Binding-site contacts:
Ligand atom C02 contacts residue HEM1 of chain 1.C at 3.7 Å.
Ligand atom C10 contacts residue HEM1 of chain 1.C at 3.9 Å.
Ligand atom C23 contacts residue HEM1 of chain 1.C at 3.5 Å.
Ligand atom C27 contacts residue TYR410 of chain 1.A at 3.1 Å (hydrophobic).
Ligand atom C03 contacts residue PRO269 of chain 1.A at 3.9 Å (hydrophobic).
Ligand atom N02 contacts residue TYR292 of chain 1.A at 3.6 Å.
Ligand atom N02 contacts residue HEM1 of chain 1.C at 3.7 Å.
Ligand atom C07 contacts residue HEM1 of chain 1.C at 3.8 Å.
Ligand atom C26 contacts residue HEM1 of chain 1.C at 3.6 Å.
Ligand atom C07 contacts residue VAL271 of chain 1.A at 3.2 Å (hydrophobic).
Ligand atom C11 contacts residue HEM1 of chain 1.C at 3.2 Å.
Ligand atom C08 contacts residue HEM1 of chain 1.C at 3.8 Å.
Ligand atom C09 contacts residue HEM1 of chain 1.C at 3.5 Å.
Ligand atom C06 contacts residue PHE288 of chain 1.A at 3.7 Å (hydrophobic).
Ligand atom C02 contacts residue TRP291 of chain 1.A at 3.9 Å (hydrophobic).
Ligand atom C06 contacts residue HEM1 of chain 1.C at 3.7 Å.
Ligand atom C11 contacts residue GLY290 of chain 1.A at 3.6 Å.
Ligand atom C11 contacts residue PHE288 of chain 1.A at 3.9 Å (hydrophobic).
Ligand atom C11 contacts residue SER289 of chain 1.A at 3.9 Å.
Ligand atom N28 contacts residue TRP382 of chain 1.A at 3.5 Å.
Ligand atom C02 contacts residue GLU296 of chain 1.A at 3.5 Å.
Ligand atom C21 contacts residue HEM1 of chain 1.C at 3.8 Å.
Ligand atom C06 contacts residue VAL271 of chain 1.A at 3.6 Å (hydrophobic).
Ligand atom N02 contacts residue GLU296 of chain 1.A at 2.8 Å (salt-bridge).
Ligand atom C22 contacts residue HEM1 of chain 1.C at 3.4 Å.
Ligand atom C23 contacts residue TYR410 of chain 1.A at 3.5 Å (hydrophobic).
Ligand atom N02 contacts residue PRO269 of chain 1.A at 3.7 Å.
Ligand atom C27 contacts residue TRP382 of chain 1.A at 3.9 Å (hydrophobic).
Ligand atom N01 contacts residue HEM1 of chain 1.C at 3.8 Å.
Ligand atom N01 contacts residue GLU296 of chain 1.A at 2.6 Å (salt-bridge).
Ligand atom C04 contacts residue HEM1 of chain 1.C at 3.8 Å.
Ligand atom C08 contacts residue VAL271 of chain 1.A at 3.6 Å (hydrophobic).
Ligand atom C25 contacts residue HEM1 of chain 1.C at 3.7 Å.
Ligand atom C05 contacts residue HEM1 of chain 1.C at 3.9 Å.
Ligand atom C03 contacts residue HEM1 of chain 1.C at 3.5 Å.
Ligand atom N02 contacts residue TRP291 of chain 1.A at 2.8 Å (h-bond).
Ligand atom C02 contacts residue PRO269 of chain 1.A at 3.9 Å (hydrophobic).
Ligand atom C10 contacts residue GLU296 of chain 1.A at 3.6 Å.
Ligand atom C24 contacts residue TYR410 of chain 1.A at 3.8 Å (hydrophobic).
Ligand atom C09 contacts residue GLU296 of chain 1.A at 3.7 Å.

The protein below binds the small molecule below.
Small molecule (SMILES): Cc1cc(N)nc2cc(-c3ccc(CN)cc3)ccc12

Sequence of chain 1.A:
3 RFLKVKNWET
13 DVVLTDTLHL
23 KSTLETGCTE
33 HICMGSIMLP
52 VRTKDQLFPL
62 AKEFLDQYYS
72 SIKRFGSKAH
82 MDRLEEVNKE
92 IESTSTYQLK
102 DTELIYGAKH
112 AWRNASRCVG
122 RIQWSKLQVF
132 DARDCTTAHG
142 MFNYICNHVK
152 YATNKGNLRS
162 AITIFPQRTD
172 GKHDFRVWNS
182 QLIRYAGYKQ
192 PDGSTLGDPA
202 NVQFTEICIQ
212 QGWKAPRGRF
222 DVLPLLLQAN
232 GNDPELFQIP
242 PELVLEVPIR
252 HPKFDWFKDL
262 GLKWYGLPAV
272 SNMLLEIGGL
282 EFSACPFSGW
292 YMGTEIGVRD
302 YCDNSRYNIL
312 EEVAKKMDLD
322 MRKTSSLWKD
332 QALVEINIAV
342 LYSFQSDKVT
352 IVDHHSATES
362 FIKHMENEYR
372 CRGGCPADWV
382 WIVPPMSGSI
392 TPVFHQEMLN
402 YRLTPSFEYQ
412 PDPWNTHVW